Sequence of chain 1.D:
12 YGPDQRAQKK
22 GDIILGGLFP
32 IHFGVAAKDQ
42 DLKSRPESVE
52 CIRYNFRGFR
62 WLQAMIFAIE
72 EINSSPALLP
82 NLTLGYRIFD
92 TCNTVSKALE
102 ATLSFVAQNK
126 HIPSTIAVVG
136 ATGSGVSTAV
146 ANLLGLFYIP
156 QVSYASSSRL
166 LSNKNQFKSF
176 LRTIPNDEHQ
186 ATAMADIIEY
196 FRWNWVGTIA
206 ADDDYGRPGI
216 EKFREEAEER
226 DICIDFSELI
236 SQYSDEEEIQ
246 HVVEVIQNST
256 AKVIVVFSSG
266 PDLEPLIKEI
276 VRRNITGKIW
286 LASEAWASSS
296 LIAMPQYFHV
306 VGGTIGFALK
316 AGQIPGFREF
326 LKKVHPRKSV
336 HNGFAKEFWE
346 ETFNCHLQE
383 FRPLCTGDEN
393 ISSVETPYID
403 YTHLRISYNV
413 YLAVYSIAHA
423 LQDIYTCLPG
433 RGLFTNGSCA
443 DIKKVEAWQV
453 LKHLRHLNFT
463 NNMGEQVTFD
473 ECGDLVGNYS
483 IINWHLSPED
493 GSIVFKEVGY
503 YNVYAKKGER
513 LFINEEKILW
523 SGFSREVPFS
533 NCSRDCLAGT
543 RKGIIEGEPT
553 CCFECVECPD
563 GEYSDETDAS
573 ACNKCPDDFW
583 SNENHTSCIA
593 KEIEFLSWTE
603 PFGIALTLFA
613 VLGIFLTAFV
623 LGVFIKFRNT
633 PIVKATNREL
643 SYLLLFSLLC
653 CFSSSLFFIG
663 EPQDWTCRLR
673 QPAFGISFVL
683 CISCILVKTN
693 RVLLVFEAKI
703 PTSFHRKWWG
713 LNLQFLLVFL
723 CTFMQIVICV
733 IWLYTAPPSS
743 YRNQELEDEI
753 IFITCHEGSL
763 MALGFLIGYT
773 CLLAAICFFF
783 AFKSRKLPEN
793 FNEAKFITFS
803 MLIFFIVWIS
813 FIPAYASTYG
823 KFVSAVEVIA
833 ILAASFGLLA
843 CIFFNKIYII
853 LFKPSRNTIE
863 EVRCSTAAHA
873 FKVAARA

The small molecule below binds the protein below.
Small molecule (SMILES): N[C@@H](Cc1c[nH]c2ccccc12)C(=O)O

Binding-site contacts:
Ligand atom CZ2 contacts residue TRP62 of chain 1.D at 4.3 Å (hydrophobic).
Ligand atom CD1 contacts residue GLU289 of chain 1.D at 3.3 Å.
Ligand atom CE3 contacts residue THR137 of chain 1.D at 3.7 Å.
Ligand atom CG contacts residue THR137 of chain 1.D at 4.1 Å.
Ligand atom O contacts residue TYR210 of chain 1.D at 3.9 Å.
Ligand atom N contacts residue TYR210 of chain 1.D at 4.1 Å.
Ligand atom O contacts residue THR137 of chain 1.D at 3.7 Å.
Ligand atom CG contacts residue GLU289 of chain 1.D at 4.1 Å.
Ligand atom CA contacts residue ALA160 of chain 1.D at 3.4 Å (hydrophobic).
Ligand atom NE1 contacts residue ALA290 of chain 1.D at 4.2 Å.
Ligand atom N contacts residue ALA160 of chain 1.D at 2.8 Å (h-bond).
Ligand atom CB contacts residue ALA160 of chain 1.D at 3.2 Å (hydrophobic).
Ligand atom N contacts residue GLU289 of chain 1.D at 2.7 Å (salt-bridge).
Ligand atom N contacts residue SER162 of chain 1.D at 2.9 Å (h-bond).
Ligand atom OXT contacts residue SER139 of chain 1.D at 2.9 Å (h-bond).
Ligand atom OXT contacts residue SER161 of chain 1.D at 3.9 Å.
Ligand atom OXT contacts residue SER163 of chain 1.D at 4.2 Å.
Ligand atom OXT contacts residue SER162 of chain 1.D at 3.3 Å (h-bond).
Ligand atom OXT contacts residue TYR210 of chain 1.D at 3.4 Å.
Ligand atom OXT contacts residue ALA160 of chain 1.D at 3.8 Å.
Ligand atom CG contacts residue ALA160 of chain 1.D at 3.9 Å (hydrophobic).
Ligand atom CA contacts residue SER162 of chain 1.D at 4.1 Å.
Ligand atom NE1 contacts residue GLU289 of chain 1.D at 3.3 Å (salt-bridge).
Ligand atom C contacts residue SER162 of chain 1.D at 4.1 Å.
Ligand atom CE2 contacts residue ALA290 of chain 1.D at 4.2 Å (hydrophobic).
Ligand atom CZ2 contacts residue ALA290 of chain 1.D at 3.8 Å (hydrophobic).
Ligand atom CA contacts residue GLU289 of chain 1.D at 3.8 Å.
Ligand atom CD2 contacts residue THR137 of chain 1.D at 3.9 Å.
Ligand atom CA contacts residue TYR210 of chain 1.D at 4.2 Å (hydrophobic).
Ligand atom CA contacts residue THR137 of chain 1.D at 4.3 Å.
Ligand atom O contacts residue GLY138 of chain 1.D at 3.7 Å.
Ligand atom CB contacts residue THR137 of chain 1.D at 3.5 Å.
Ligand atom C contacts residue ALA160 of chain 1.D at 3.8 Å (hydrophobic).
Ligand atom CD1 contacts residue ALA160 of chain 1.D at 3.8 Å (hydrophobic).
Ligand atom C contacts residue SER139 of chain 1.D at 3.8 Å.
Ligand atom O contacts residue SER139 of chain 1.D at 3.5 Å (h-bond).
Ligand atom CZ2 contacts residue ARG58 of chain 1.D at 4.2 Å.
Ligand atom CH2 contacts residue ALA290 of chain 1.D at 4.0 Å (hydrophobic).
Ligand atom C contacts residue TYR210 of chain 1.D at 3.7 Å (hydrophobic).
Ligand atom C contacts residue THR137 of chain 1.D at 3.9 Å.